Binding-site contacts:
Ligand atom C4 contacts residue TYR24 of chain 1.B at 3.9 Å (hydrophobic).
Ligand atom C3 contacts residue PRO110 of chain 1.B at 4.3 Å (hydrophobic).
Ligand atom C5 contacts residue ILE21 of chain 1.B at 4.4 Å (hydrophobic).
Ligand atom C6 contacts residue TYR24 of chain 1.B at 4.0 Å (hydrophobic).
Ligand atom O contacts residue TYR24 of chain 1.B at 3.7 Å.
Ligand atom C8 contacts residue TYR24 of chain 1.B at 3.6 Å (hydrophobic).
Ligand atom N contacts residue PRO110 of chain 1.B at 3.8 Å.
Ligand atom C4 contacts residue PRO110 of chain 1.B at 3.4 Å (hydrophobic).
Ligand atom C9 contacts residue ILE112 of chain 1.B at 4.4 Å (hydrophobic).
Ligand atom C5 contacts residue PRO110 of chain 1.B at 4.4 Å (hydrophobic).
Ligand atom C6 contacts residue PRO110 of chain 1.B at 4.2 Å (hydrophobic).
Ligand atom C contacts residue PHE26 of chain 1.B at 3.9 Å (hydrophobic).
Ligand atom C contacts residue VAL107 of chain 1.B at 4.0 Å (hydrophobic).
Ligand atom C1 contacts residue PHE26 of chain 1.B at 3.9 Å (hydrophobic).
Ligand atom C5 contacts residue PHE26 of chain 1.B at 3.9 Å (hydrophobic).
Ligand atom C10 contacts residue ILE112 of chain 1.B at 4.0 Å (hydrophobic).
Ligand atom C7 contacts residue PRO110 of chain 1.B at 4.3 Å (hydrophobic).
Ligand atom C5 contacts residue TYR24 of chain 1.B at 4.1 Å (hydrophobic).

A small-molecule ligand and the protein it binds are described below.
Small molecule (SMILES): O=C(NC1CCCCC1)[C@@H]1CCCNC1

Sequence of chain 1.B:
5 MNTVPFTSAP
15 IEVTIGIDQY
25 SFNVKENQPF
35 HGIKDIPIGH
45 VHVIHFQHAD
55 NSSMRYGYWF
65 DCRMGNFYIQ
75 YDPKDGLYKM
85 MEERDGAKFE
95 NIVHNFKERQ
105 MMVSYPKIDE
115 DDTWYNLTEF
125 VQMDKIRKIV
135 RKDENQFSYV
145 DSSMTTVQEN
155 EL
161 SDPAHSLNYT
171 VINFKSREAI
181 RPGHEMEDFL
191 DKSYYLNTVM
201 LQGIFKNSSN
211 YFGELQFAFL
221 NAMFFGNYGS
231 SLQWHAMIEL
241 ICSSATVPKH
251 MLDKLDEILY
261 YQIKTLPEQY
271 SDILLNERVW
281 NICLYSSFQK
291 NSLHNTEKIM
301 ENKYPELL